Sequence of chain 3.A:
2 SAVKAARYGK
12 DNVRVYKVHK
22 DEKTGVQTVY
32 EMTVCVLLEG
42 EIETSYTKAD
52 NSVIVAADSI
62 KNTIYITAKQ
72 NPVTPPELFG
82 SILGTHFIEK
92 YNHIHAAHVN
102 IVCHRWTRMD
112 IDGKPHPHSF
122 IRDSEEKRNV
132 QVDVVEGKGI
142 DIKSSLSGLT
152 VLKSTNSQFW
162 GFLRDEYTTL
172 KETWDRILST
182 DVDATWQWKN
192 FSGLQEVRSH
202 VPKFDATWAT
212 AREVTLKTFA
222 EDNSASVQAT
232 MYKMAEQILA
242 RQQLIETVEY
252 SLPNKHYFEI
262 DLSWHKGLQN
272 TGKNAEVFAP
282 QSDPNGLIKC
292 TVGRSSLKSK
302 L

Sequence of chain 4.A:
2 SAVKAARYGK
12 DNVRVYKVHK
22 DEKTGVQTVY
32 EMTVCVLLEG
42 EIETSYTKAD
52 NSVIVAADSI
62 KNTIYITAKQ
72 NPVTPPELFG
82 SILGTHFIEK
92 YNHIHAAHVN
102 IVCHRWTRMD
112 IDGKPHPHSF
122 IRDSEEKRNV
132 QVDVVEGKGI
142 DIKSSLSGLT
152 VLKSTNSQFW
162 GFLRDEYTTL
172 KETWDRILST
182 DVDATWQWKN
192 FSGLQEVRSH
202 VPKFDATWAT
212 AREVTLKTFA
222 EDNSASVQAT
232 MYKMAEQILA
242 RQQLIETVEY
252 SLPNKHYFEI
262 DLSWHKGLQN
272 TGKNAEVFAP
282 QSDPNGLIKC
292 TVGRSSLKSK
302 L

Binding-site contacts:
Ligand atom N3 contacts residue ARG177 of chain 4.A at 3.1 Å (salt-bridge).
Ligand atom C2 contacts residue GLN229 of chain 4.A at 3.8 Å.
Ligand atom C4 contacts residue ASN255 of chain 4.A at 3.9 Å.
Ligand atom C6 contacts residue GLN229 of chain 4.A at 3.6 Å.
Ligand atom C10 contacts residue ARG177 of chain 4.A at 3.4 Å.
Ligand atom O2 contacts residue GLN229 of chain 4.A at 3.8 Å.
Ligand atom C8 contacts residue ASP59 of chain 3.A at 3.9 Å.
Ligand atom N9 contacts residue PHE160 of chain 4.A at 3.4 Å.
Ligand atom C10 contacts residue LEU171 of chain 4.A at 3.8 Å (hydrophobic).
Ligand atom N7 contacts residue ALA57 of chain 3.A at 3.7 Å.
Ligand atom C10 contacts residue PHE160 of chain 4.A at 3.9 Å (hydrophobic).
Ligand atom N7 contacts residue PHE160 of chain 4.A at 3.8 Å.
Ligand atom O2 contacts residue VAL228 of chain 4.A at 2.8 Å (h-bond).
Ligand atom C4 contacts residue PHE160 of chain 4.A at 3.3 Å (hydrophobic).
Ligand atom C6 contacts residue PHE160 of chain 4.A at 3.7 Å (hydrophobic).
Ligand atom N3 contacts residue ASN255 of chain 4.A at 3.4 Å (h-bond).
Ligand atom C8 contacts residue ALA57 of chain 3.A at 3.9 Å (hydrophobic).
Ligand atom C8 contacts residue ALA58 of chain 3.A at 3.4 Å (hydrophobic).
Ligand atom N7 contacts residue ALA58 of chain 3.A at 2.9 Å (h-bond).
Ligand atom C2 contacts residue PHE160 of chain 4.A at 3.5 Å (hydrophobic).
Ligand atom N1 contacts residue GLN229 of chain 4.A at 3.0 Å (h-bond).
Ligand atom O2 contacts residue ARG177 of chain 4.A at 2.9 Å (salt-bridge).
Ligand atom C5 contacts residue PHE160 of chain 4.A at 3.4 Å (hydrophobic).
Ligand atom O8 contacts residue ASP59 of chain 3.A at 2.8 Å (salt-bridge).
Ligand atom O6 contacts residue GLN229 of chain 4.A at 2.8 Å (h-bond).
Ligand atom C2 contacts residue VAL228 of chain 4.A at 3.9 Å (hydrophobic).
Ligand atom O8 contacts residue ALA58 of chain 3.A at 3.2 Å (h-bond).
Ligand atom C2 contacts residue ASN255 of chain 4.A at 3.9 Å.
Ligand atom N3 contacts residue PHE160 of chain 4.A at 3.5 Å.
Ligand atom C2 contacts residue ARG177 of chain 4.A at 3.6 Å.
Ligand atom C8 contacts residue PHE160 of chain 4.A at 3.7 Å (hydrophobic).
Ligand atom O2 contacts residue SER227 of chain 4.A at 3.4 Å.
Ligand atom O6 contacts residue ILE55 of chain 3.A at 3.8 Å.
Ligand atom O8 contacts residue ALA57 of chain 3.A at 3.5 Å.
Ligand atom N1 contacts residue PHE160 of chain 4.A at 3.6 Å.
Ligand atom C4 contacts residue ARG177 of chain 4.A at 3.9 Å.
Ligand atom O8 contacts residue LEU171 of chain 4.A at 3.6 Å.
Ligand atom O2 contacts residue PHE160 of chain 4.A at 3.7 Å.
Ligand atom O6 contacts residue TYR9 of chain 3.A at 3.5 Å.
Ligand atom N9 contacts residue ARG177 of chain 4.A at 4.0 Å.

The small molecule below binds the protein below.
Small molecule (SMILES): Cn1c(=O)[nH]c2c(=O)[nH]c(=O)[nH]c21